Binding-site contacts:
Ligand atom C1 contacts residue ASN154 of chain 36.A at 3.0 Å.
Ligand atom C5 contacts residue THR156 of chain 36.A at 4.3 Å.
Ligand atom C2 contacts residue ASN154 of chain 36.A at 4.0 Å.
Ligand atom C7 contacts residue ASN154 of chain 36.A at 3.5 Å.
Ligand atom C2 contacts residue THR156 of chain 36.A at 3.9 Å.
Ligand atom O5 contacts residue ASN154 of chain 36.A at 4.0 Å.
Ligand atom C3 contacts residue THR156 of chain 36.A at 4.0 Å.
Ligand atom O7 contacts residue GLY150 of chain 36.A at 3.4 Å (h-bond).
Ligand atom N2 contacts residue THR156 of chain 36.A at 3.8 Å.
Ligand atom C1 contacts residue THR156 of chain 36.A at 3.4 Å.
Ligand atom C7 contacts residue GLY150 of chain 36.A at 4.3 Å.
Ligand atom C1 contacts residue MET151 of chain 36.A at 4.4 Å (hydrophobic).
Ligand atom O7 contacts residue ASN154 of chain 36.A at 3.3 Å (h-bond).
Ligand atom C8 contacts residue ASN154 of chain 36.A at 3.9 Å.
Ligand atom N2 contacts residue ASN154 of chain 36.A at 3.8 Å.
Ligand atom O5 contacts residue THR156 of chain 36.A at 4.2 Å.

Sequence of chain 36.A:
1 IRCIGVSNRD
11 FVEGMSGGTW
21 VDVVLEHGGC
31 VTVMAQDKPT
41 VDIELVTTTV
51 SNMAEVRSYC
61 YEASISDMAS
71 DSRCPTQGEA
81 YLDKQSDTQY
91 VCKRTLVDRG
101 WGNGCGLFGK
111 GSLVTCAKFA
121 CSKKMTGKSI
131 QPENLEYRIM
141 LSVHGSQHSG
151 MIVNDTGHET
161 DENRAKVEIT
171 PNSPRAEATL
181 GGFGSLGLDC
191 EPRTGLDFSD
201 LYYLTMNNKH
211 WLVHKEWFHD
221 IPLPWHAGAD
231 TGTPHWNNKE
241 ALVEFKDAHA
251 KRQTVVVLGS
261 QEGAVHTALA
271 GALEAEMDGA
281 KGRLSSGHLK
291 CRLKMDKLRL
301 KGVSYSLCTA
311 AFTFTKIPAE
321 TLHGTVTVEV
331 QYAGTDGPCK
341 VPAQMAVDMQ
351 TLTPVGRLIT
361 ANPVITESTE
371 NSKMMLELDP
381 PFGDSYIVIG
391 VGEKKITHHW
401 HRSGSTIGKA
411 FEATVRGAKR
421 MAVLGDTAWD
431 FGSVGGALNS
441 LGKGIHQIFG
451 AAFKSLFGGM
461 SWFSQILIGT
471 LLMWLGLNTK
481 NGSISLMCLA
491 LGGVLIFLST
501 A

A protein and the small-molecule ligand that binds it are described below.
Small molecule (SMILES): CC(=O)N[C@H]1[C@H](O[C@H]2[C@H](O)[C@@H](NC(C)=O)CO[C@@H]2CO)O[C@H](CO)[C@@H](O)[C@@H]1O